Binding-site contacts:
Ligand atom C12 contacts residue MET145 of chain 1.J at 4.0 Å (hydrophobic).
Ligand atom C12 contacts residue SER120 of chain 1.J at 4.1 Å.
Ligand atom C12 contacts residue CIT1 of chain 1.DA at 3.7 Å.
Ligand atom O1 contacts residue VAL79 of chain 1.D at 3.4 Å (h-bond).
Ligand atom C10 contacts residue CIT1 of chain 1.DA at 2.8 Å.
Ligand atom C2 contacts residue THR47 of chain 1.J at 4.2 Å.
Ligand atom C8 contacts residue HIS123 of chain 1.J at 3.5 Å.
Ligand atom C10 contacts residue HIS123 of chain 1.J at 4.4 Å.
Ligand atom C11 contacts residue HIS123 of chain 1.J at 3.4 Å.
Ligand atom C1 contacts residue ALA44 of chain 1.J at 4.5 Å (hydrophobic).
Ligand atom C10 contacts residue PRO43 of chain 1.J at 3.6 Å (hydrophobic).
Ligand atom C3 contacts residue CYS80 of chain 1.D at 4.2 Å (hydrophobic).
Ligand atom C7 contacts residue HIS123 of chain 1.J at 4.2 Å.
Ligand atom C9 contacts residue CIT1 of chain 1.DA at 3.1 Å.
Ligand atom C2 contacts residue CYS80 of chain 1.D at 2.9 Å (hydrophobic).
Ligand atom C3 contacts residue ALA44 of chain 1.J at 4.0 Å (hydrophobic).
Ligand atom C8 contacts residue CIT1 of chain 1.DA at 4.4 Å.
Ligand atom C1 contacts residue ASP45 of chain 1.J at 4.4 Å.
Ligand atom C5 contacts residue THR47 of chain 1.J at 3.7 Å.
Ligand atom C7 contacts residue PRO43 of chain 1.J at 4.4 Å (hydrophobic).
Ligand atom C1 contacts residue CYS80 of chain 1.D at 1.8 Å (hydrophobic).
Ligand atom C12 contacts residue HIS123 of chain 1.J at 4.1 Å.
Ligand atom C9 contacts residue PRO43 of chain 1.J at 3.5 Å (hydrophobic).
Ligand atom C3 contacts residue THR47 of chain 1.J at 4.4 Å.
Ligand atom O1 contacts residue CYS80 of chain 1.D at 3.0 Å (h-bond).
Ligand atom C10 contacts residue MET145 of chain 1.J at 3.9 Å (hydrophobic).
Ligand atom C5 contacts residue CIT1 of chain 1.DA at 4.2 Å.
Ligand atom C7 contacts residue ALA44 of chain 1.J at 4.5 Å (hydrophobic).
Ligand atom C6 contacts residue HIS123 of chain 1.J at 3.4 Å.
Ligand atom C1 contacts residue PHE46 of chain 1.J at 4.1 Å (hydrophobic).
Ligand atom C2 contacts residue ALA44 of chain 1.J at 4.1 Å (hydrophobic).
Ligand atom C11 contacts residue SER120 of chain 1.J at 4.3 Å.
Ligand atom C1 contacts residue THR47 of chain 1.J at 3.4 Å.
Ligand atom O1 contacts residue SER78 of chain 1.D at 3.4 Å.
Ligand atom C2 contacts residue SER78 of chain 1.D at 4.4 Å.
Ligand atom O1 contacts residue ALA44 of chain 1.J at 4.3 Å.
Ligand atom C7 contacts residue CIT1 of chain 1.DA at 3.8 Å.
Ligand atom C5 contacts residue ALA44 of chain 1.J at 3.7 Å (hydrophobic).
Ligand atom C4 contacts residue HIS123 of chain 1.J at 3.8 Å.

Sequence of chain 1.J:
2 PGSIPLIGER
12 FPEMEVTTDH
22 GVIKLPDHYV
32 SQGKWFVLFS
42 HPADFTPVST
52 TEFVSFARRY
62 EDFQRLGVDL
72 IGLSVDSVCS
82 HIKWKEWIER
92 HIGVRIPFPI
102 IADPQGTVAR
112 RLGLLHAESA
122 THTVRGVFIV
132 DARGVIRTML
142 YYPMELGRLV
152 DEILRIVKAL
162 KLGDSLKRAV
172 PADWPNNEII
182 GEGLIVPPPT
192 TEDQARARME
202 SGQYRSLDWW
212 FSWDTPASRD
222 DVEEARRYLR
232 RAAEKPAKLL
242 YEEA

The protein below binds the small molecule below.
Small molecule (SMILES): CC(=O)c1ccc2ccccc2c1

Sequence of chain 1.D:
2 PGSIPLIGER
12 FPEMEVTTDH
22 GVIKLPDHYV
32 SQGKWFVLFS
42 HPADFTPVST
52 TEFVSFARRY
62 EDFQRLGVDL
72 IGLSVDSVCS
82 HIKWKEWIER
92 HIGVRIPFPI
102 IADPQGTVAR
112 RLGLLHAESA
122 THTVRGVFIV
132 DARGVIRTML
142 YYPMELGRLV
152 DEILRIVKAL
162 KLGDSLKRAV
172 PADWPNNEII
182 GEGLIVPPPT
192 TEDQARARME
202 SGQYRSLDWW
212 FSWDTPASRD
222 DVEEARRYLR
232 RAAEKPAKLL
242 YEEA